Binding-site contacts:
Ligand atom O6 contacts residue TRP222 of chain 1.C at 3.6 Å.
Ligand atom C1 contacts residue SER226 of chain 1.C at 3.5 Å.
Ligand atom N2 contacts residue ASN247 of chain 1.C at 3.0 Å (h-bond).
Ligand atom C8 contacts residue LEU245 of chain 1.C at 3.8 Å (hydrophobic).
Ligand atom C2 contacts residue ASN247 of chain 1.C at 2.6 Å.
Ligand atom O7 contacts residue ARG246 of chain 1.C at 4.2 Å.
Ligand atom C7 contacts residue ASN247 of chain 1.C at 3.6 Å.
Ligand atom C2 contacts residue SER226 of chain 1.C at 4.2 Å.
Ligand atom C4 contacts residue ASN247 of chain 1.C at 4.3 Å.
Ligand atom O7 contacts residue ARG224 of chain 1.C at 4.5 Å.
Ligand atom O5 contacts residue TRP222 of chain 1.C at 4.5 Å.
Ligand atom O6 contacts residue LYS223 of chain 1.C at 4.4 Å.
Ligand atom C5 contacts residue ASN247 of chain 1.C at 3.7 Å.
Ligand atom O5 contacts residue ASN247 of chain 1.C at 2.4 Å (h-bond).
Ligand atom N2 contacts residue SER226 of chain 1.C at 3.8 Å.
Ligand atom O7 contacts residue ASN247 of chain 1.C at 3.0 Å (h-bond).
Ligand atom C3 contacts residue ASN247 of chain 1.C at 3.9 Å.
Ligand atom C1 contacts residue ASN247 of chain 1.C at 1.4 Å.

The protein below binds the small molecule below.
Small molecule (SMILES): CC(=O)N[C@H]1[C@H](O[C@H]2[C@H](O)[C@@H](NC(C)=O)CO[C@@H]2CO)O[C@H](CO)[C@@H](O)[C@@H]1O

Sequence of chain 1.C:
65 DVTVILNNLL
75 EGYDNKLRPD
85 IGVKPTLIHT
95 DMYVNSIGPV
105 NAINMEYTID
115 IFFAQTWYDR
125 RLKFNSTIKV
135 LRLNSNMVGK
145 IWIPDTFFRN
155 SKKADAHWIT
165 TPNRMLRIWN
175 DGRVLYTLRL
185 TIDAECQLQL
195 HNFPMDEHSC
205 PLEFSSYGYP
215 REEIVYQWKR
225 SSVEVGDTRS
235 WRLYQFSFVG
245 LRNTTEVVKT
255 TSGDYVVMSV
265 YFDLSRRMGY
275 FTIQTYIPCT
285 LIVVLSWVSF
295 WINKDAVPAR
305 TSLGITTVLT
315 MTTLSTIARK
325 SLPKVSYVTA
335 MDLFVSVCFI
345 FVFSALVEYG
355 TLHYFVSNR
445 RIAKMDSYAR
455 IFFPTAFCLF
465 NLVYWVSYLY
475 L